This small molecule binds to this protein.
Small molecule (SMILES): COc1cc([C@@H](Nc2ccc(C(=N)N)cc2)C(=O)N[C@H](C(=O)O)c2ccccc2)ccc1OCc1ccccc1

Binding-site contacts:
Ligand atom C1 contacts residue ASP186 of chain 1.A at 3.4 Å.
Ligand atom O31 contacts residue HIS41 of chain 1.A at 3.0 Å (h-bond).
Ligand atom C22 contacts residue PRO169 of chain 1.A at 3.6 Å (hydrophobic).
Ligand atom C27 contacts residue ASP44 of chain 1.A at 3.5 Å.
Ligand atom C2 contacts residue TRP212 of chain 1.A at 3.7 Å (hydrophobic).
Ligand atom N3 contacts residue SER192 of chain 1.A at 3.5 Å (h-bond).
Ligand atom C14 contacts residue SER211 of chain 1.A at 3.6 Å.
Ligand atom N1 contacts residue SER187 of chain 1.A at 3.4 Å (h-bond).
Ligand atom C28 contacts residue HIS41 of chain 1.A at 3.3 Å.
Ligand atom C13 contacts residue TRP212 of chain 1.A at 3.3 Å (hydrophobic).
Ligand atom N2 contacts residue SER187 of chain 1.A at 2.8 Å (h-bond).
Ligand atom O31 contacts residue LYS189 of chain 1.A at 3.7 Å.
Ligand atom O3 contacts residue THR87 of chain 1.A at 3.6 Å.
Ligand atom C3 contacts residue GLY215 of chain 1.A at 3.3 Å.
Ligand atom C1 contacts residue SER187 of chain 1.A at 3.2 Å.
Ligand atom O4 contacts residue THR87 of chain 1.A at 3.3 Å.
Ligand atom C12 contacts residue TRP212 of chain 1.A at 3.5 Å (hydrophobic).
Ligand atom N2 contacts residue ASP186 of chain 1.A at 2.8 Å (salt-bridge).
Ligand atom C2 contacts residue GLY213 of chain 1.A at 3.6 Å.
Ligand atom N2 contacts residue GLY223 of chain 1.A at 3.3 Å.
Ligand atom C7 contacts residue TRP212 of chain 1.A at 3.7 Å (hydrophobic).
Ligand atom C31 contacts residue LYS189 of chain 1.A at 3.6 Å.
Ligand atom C29 contacts residue HIS41 of chain 1.A at 3.7 Å.
Ligand atom O31 contacts residue SER192 of chain 1.A at 3.2 Å (h-bond).
Ligand atom C15 contacts residue HIS41 of chain 1.A at 3.1 Å.
Ligand atom C30 contacts residue LYS189 of chain 1.A at 3.4 Å.
Ligand atom C17 contacts residue THR87 of chain 1.A at 3.7 Å.
Ligand atom N1 contacts residue GLY215 of chain 1.A at 3.0 Å (h-bond).
Ligand atom C6 contacts residue SER211 of chain 1.A at 3.7 Å.
Ligand atom N1 contacts residue ASP186 of chain 1.A at 2.8 Å (salt-bridge).
Ligand atom C20 contacts residue GLY85 of chain 1.A at 3.1 Å.
Ligand atom C4 contacts residue GLY213 of chain 1.A at 3.6 Å.
Ligand atom O3 contacts residue TRP212 of chain 1.A at 3.6 Å.
Ligand atom N3 contacts residue LYS189 of chain 1.A at 3.5 Å.
Ligand atom O40 contacts residue LYS189 of chain 1.A at 2.9 Å (salt-bridge).
Ligand atom C19 contacts residue GLY85 of chain 1.A at 3.0 Å.
Ligand atom C6 contacts residue TRP212 of chain 1.A at 3.6 Å (hydrophobic).
Ligand atom C7 contacts residue VAL210 of chain 1.A at 3.7 Å (hydrophobic).
Ligand atom C15 contacts residue ASP90 of chain 1.A at 3.5 Å.
Ligand atom C3 contacts residue GLY213 of chain 1.A at 3.4 Å.

Sequence of chain 1.A:
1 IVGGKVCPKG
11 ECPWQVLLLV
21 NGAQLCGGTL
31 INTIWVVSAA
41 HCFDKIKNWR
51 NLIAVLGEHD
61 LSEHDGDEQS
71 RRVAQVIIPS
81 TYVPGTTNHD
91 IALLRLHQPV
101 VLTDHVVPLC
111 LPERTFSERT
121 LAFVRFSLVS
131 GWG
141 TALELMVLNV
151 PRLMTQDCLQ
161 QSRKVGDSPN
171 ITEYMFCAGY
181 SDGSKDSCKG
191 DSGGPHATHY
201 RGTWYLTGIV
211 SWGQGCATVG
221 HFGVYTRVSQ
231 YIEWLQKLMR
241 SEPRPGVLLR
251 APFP